Sequence of chain 1.A:
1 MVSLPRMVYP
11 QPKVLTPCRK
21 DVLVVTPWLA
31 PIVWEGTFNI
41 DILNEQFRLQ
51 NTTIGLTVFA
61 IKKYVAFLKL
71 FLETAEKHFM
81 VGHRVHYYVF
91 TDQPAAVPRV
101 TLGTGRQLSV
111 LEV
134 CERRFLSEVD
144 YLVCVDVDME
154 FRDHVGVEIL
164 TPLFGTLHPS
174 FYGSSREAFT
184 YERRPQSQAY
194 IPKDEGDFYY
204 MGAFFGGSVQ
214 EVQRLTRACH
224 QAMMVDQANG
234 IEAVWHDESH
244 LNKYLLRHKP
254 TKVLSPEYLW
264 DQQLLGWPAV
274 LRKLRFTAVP

The small molecule below binds the protein below.
Small molecule (SMILES): CC/C=C/CCCCO[C@@H]1O[C@H](CO)[C@H](O)[C@H](N)[C@H]1O[C@@H]1O[C@@H](C)[C@@H](O)[C@@H](O)[C@@H]1O

Binding-site contacts:
Ligand atom C8' contacts residue MET152 of chain 1.A at 3.9 Å (hydrophobic).
Ligand atom C6 contacts residue GLU241 of chain 1.A at 3.6 Å.
Ligand atom C6 contacts residue THR183 of chain 1.A at 3.4 Å.
Ligand atom C5 contacts residue HIS171 of chain 1.A at 3.8 Å.
Ligand atom C8' contacts residue TRP263 of chain 1.A at 3.6 Å (hydrophobic).
Ligand atom O5 contacts residue HIS171 of chain 1.A at 3.1 Å.
Ligand atom C2' contacts residue SER173 of chain 1.A at 3.4 Å.
Ligand atom C7' contacts residue TRP263 of chain 1.A at 3.5 Å (hydrophobic).
Ligand atom C7' contacts residue ALA281 of chain 1.A at 3.9 Å (hydrophobic).
Ligand atom C4 contacts residue HIS171 of chain 1.A at 4.0 Å.
Ligand atom C6' contacts residue MET204 of chain 1.A at 3.7 Å (hydrophobic).
Ligand atom C4' contacts residue PRO172 of chain 1.A at 3.9 Å (hydrophobic).
Ligand atom C5' contacts residue ASP264 of chain 1.A at 3.8 Å.
Ligand atom C6' contacts residue PRO172 of chain 1.A at 3.8 Å (hydrophobic).
Ligand atom C6 contacts residue TYR202 of chain 1.A at 3.9 Å (hydrophobic).
Ligand atom O3 contacts residue GDU1 of chain 1.C at 3.3 Å (h-bond).
Ligand atom C1 contacts residue MET204 of chain 1.A at 4.0 Å (hydrophobic).
Ligand atom C3 contacts residue GDU1 of chain 1.C at 3.9 Å.
Ligand atom O6 contacts residue THR183 of chain 1.A at 2.9 Å (h-bond).
Ligand atom O4 contacts residue GLU241 of chain 1.A at 2.6 Å (salt-bridge).
Ligand atom C4' contacts residue HIS171 of chain 1.A at 4.0 Å.
Ligand atom C4 contacts residue GLU241 of chain 1.A at 3.3 Å.
Ligand atom C2 contacts residue GDU1 of chain 1.C at 3.4 Å.
Ligand atom C5' contacts residue PRO172 of chain 1.A at 3.6 Å (hydrophobic).
Ligand atom O6 contacts residue PHE174 of chain 1.A at 3.5 Å.
Ligand atom C6 contacts residue TRP238 of chain 1.A at 3.6 Å (hydrophobic).
Ligand atom O6 contacts residue TRP238 of chain 1.A at 3.4 Å (h-bond).
Ligand atom C3' contacts residue LEU267 of chain 1.A at 3.7 Å (hydrophobic).
Ligand atom C7' contacts residue ASP264 of chain 1.A at 3.7 Å.
Ligand atom C3' contacts residue SER173 of chain 1.A at 4.0 Å.
Ligand atom O1 contacts residue HIS171 of chain 1.A at 3.8 Å.
Ligand atom C1 contacts residue HIS171 of chain 1.A at 4.0 Å.
Ligand atom O4 contacts residue HIS171 of chain 1.A at 3.1 Å.
Ligand atom C4 contacts residue TRP238 of chain 1.A at 3.5 Å (hydrophobic).
Ligand atom C3 contacts residue TRP238 of chain 1.A at 3.6 Å (hydrophobic).
Ligand atom C8' contacts residue LEU262 of chain 1.A at 4.0 Å (hydrophobic).
Ligand atom C6 contacts residue HIS171 of chain 1.A at 3.7 Å.
Ligand atom C4' contacts residue SER173 of chain 1.A at 3.6 Å.
Ligand atom O2 contacts residue GDU1 of chain 1.C at 2.6 Å (h-bond).
Ligand atom C5 contacts residue TRP238 of chain 1.A at 3.6 Å (hydrophobic).